Sequence of chain 27.Q:
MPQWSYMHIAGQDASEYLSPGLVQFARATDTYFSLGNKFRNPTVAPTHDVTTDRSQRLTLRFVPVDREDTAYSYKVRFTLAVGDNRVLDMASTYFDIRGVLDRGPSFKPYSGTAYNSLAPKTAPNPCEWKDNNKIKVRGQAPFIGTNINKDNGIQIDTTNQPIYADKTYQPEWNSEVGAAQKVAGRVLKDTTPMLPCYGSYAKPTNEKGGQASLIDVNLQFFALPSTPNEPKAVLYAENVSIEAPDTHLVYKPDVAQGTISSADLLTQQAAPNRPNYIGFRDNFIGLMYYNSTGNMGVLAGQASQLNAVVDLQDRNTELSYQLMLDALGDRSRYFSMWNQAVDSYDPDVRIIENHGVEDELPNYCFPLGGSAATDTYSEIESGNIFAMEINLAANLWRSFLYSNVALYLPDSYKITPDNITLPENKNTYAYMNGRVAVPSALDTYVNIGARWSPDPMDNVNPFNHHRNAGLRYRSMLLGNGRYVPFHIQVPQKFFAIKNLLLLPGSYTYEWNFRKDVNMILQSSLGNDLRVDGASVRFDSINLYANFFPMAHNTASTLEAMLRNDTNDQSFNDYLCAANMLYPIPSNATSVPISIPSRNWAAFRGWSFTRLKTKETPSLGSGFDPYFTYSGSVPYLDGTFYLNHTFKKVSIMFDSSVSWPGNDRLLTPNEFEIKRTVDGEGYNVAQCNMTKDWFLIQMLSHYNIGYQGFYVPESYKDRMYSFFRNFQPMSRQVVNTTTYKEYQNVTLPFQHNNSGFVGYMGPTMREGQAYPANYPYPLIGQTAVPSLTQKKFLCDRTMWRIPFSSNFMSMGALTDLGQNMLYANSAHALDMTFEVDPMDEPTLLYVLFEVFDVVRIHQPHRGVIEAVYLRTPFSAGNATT

The protein below binds the small molecule below.
Small molecule (SMILES): NC(N)=NCCC[C@H](NC(=O)[C@@H]1CCCN1)C(=O)N[C@H](C=O)Cc1cnc[nH]1

Binding-site contacts:
Ligand atom CA contacts residue TYR619 of chain 27.R at 4.1 Å (hydrophobic).
Ligand atom CB contacts residue LEU620 of chain 27.R at 3.8 Å (hydrophobic).
Ligand atom ND1 contacts residue GLU894 of chain 27.R at 3.5 Å (salt-bridge).
Ligand atom CG contacts residue GLU894 of chain 27.R at 3.2 Å.
Ligand atom CB contacts residue ARG649 of chain 27.R at 4.1 Å.
Ligand atom O contacts residue ALA857 of chain 27.R at 3.7 Å.
Ligand atom CG contacts residue ARG46 of chain 27.Q at 3.1 Å.
Ligand atom C contacts residue ARG845 of chain 27.R at 4.1 Å.
Ligand atom CE1 contacts residue LEU348 of chain 27.R at 3.5 Å (hydrophobic).
Ligand atom CD contacts residue ARG46 of chain 27.Q at 3.3 Å.
Ligand atom CB contacts residue PHE896 of chain 27.R at 4.0 Å (hydrophobic).
Ligand atom N contacts residue ARG649 of chain 27.R at 4.2 Å.
Ligand atom CA contacts residue TYR619 of chain 27.R at 4.2 Å (hydrophobic).
Ligand atom CE1 contacts residue GLU894 of chain 27.R at 4.1 Å.
Ligand atom CG contacts residue ASN617 of chain 27.R at 3.7 Å.
Ligand atom CB contacts residue GLU894 of chain 27.R at 3.4 Å.
Ligand atom N contacts residue TYR619 of chain 27.R at 3.6 Å.
Ligand atom C contacts residue ARG649 of chain 27.R at 3.9 Å.
Ligand atom CD contacts residue ASN617 of chain 27.R at 3.1 Å.
Ligand atom N contacts residue ASN617 of chain 27.R at 2.9 Å (h-bond).
Ligand atom CB contacts residue ARG649 of chain 27.R at 4.2 Å.
Ligand atom NE2 contacts residue ARG845 of chain 27.R at 4.0 Å.
Ligand atom CB contacts residue TYR619 of chain 27.R at 4.0 Å (hydrophobic).
Ligand atom CD2 contacts residue GLU894 of chain 27.R at 3.7 Å.
Ligand atom ND1 contacts residue LEU348 of chain 27.R at 3.6 Å.
Ligand atom O contacts residue TYR619 of chain 27.R at 2.7 Å.
Ligand atom CA contacts residue CYS621 of chain 27.R at 3.2 Å (hydrophobic).
Ligand atom N contacts residue ASP618 of chain 27.R at 3.4 Å (salt-bridge).
Ligand atom N contacts residue CYS621 of chain 27.R at 3.0 Å (h-bond).
Ligand atom C contacts residue TYR619 of chain 27.R at 3.2 Å (hydrophobic).
Ligand atom O contacts residue ARG649 of chain 27.R at 3.3 Å (salt-bridge).
Ligand atom CB contacts residue CYS621 of chain 27.R at 3.5 Å (hydrophobic).
Ligand atom CG contacts residue CYS621 of chain 27.R at 3.9 Å (hydrophobic).
Ligand atom N contacts residue TYR619 of chain 27.R at 3.5 Å (h-bond).
Ligand atom CD contacts residue CYS621 of chain 27.R at 3.5 Å (hydrophobic).
Ligand atom CB contacts residue ALA857 of chain 27.R at 4.2 Å (hydrophobic).
Ligand atom NE2 contacts residue GLU894 of chain 27.R at 4.2 Å.
Ligand atom CB contacts residue TYR619 of chain 27.R at 3.7 Å (hydrophobic).
Ligand atom CA contacts residue ASN617 of chain 27.R at 4.1 Å.
Ligand atom CD2 contacts residue ARG845 of chain 27.R at 4.0 Å.

Sequence of chain 27.R:
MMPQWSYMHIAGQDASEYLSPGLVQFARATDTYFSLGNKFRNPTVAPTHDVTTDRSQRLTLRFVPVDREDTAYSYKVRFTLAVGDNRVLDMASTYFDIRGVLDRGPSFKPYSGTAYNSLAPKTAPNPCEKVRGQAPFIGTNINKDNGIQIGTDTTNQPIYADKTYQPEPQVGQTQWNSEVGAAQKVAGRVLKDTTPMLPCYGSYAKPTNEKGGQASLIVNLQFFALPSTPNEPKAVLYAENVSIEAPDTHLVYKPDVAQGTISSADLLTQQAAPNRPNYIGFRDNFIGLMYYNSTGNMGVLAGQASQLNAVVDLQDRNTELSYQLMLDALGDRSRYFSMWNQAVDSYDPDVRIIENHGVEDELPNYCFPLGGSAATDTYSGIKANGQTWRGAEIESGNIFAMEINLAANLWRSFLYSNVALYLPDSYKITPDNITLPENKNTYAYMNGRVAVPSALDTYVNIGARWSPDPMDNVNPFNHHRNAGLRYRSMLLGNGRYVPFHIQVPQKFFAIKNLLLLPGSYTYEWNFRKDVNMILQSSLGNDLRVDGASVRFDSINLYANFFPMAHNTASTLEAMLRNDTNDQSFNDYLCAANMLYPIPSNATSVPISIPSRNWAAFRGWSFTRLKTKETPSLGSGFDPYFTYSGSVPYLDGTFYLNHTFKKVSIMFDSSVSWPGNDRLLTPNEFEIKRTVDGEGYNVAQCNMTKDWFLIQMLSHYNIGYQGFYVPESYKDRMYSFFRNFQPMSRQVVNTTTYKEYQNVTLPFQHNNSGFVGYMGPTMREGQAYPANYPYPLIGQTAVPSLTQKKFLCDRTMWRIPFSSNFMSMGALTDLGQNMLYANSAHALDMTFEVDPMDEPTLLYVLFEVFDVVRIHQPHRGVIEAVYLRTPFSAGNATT